Binding-site contacts:
Ligand atom O2B contacts residue ARG555 of chain 1.A at 4.1 Å.
Ligand atom O3' contacts residue ASN691 of chain 1.A at 3.0 Å (h-bond).
Ligand atom C5' contacts residue ASP760 of chain 1.A at 2.9 Å.
Ligand atom C4' contacts residue ASN691 of chain 1.A at 4.2 Å.
Ligand atom C6 contacts residue LYS545 of chain 1.A at 4.2 Å.
Ligand atom OP2 contacts residue ASP623 of chain 1.A at 3.6 Å (salt-bridge).
Ligand atom O2' contacts residue ASN691 of chain 1.A at 4.4 Å.
Ligand atom O2' contacts residue ASP623 of chain 1.A at 4.4 Å.
Ligand atom O3B contacts residue ARG555 of chain 1.A at 4.4 Å.
Ligand atom O3' contacts residue THR680 of chain 1.A at 4.1 Å.
Ligand atom OP1 contacts residue ASP623 of chain 1.A at 3.4 Å (salt-bridge).
Ligand atom O2' contacts residue THR687 of chain 1.A at 4.2 Å.
Ligand atom C2 contacts residue SER682 of chain 1.A at 3.9 Å.
Ligand atom P contacts residue ASP623 of chain 1.A at 4.1 Å.
Ligand atom OP2 contacts residue ASP760 of chain 1.A at 4.2 Å.
Ligand atom C3' contacts residue ASP623 of chain 1.A at 4.4 Å.
Ligand atom O2' contacts residue THR680 of chain 1.A at 4.1 Å.
Ligand atom O3' contacts residue ASP623 of chain 1.A at 4.2 Å.
Ligand atom OP2 contacts residue CYS622 of chain 1.A at 3.3 Å.
Ligand atom O4' contacts residue ASP760 of chain 1.A at 4.1 Å.
Ligand atom N2 contacts residue SER682 of chain 1.A at 3.0 Å (h-bond).
Ligand atom O4' contacts residue SER759 of chain 1.A at 4.4 Å.
Ligand atom C4' contacts residue ASP760 of chain 1.A at 3.7 Å.
Ligand atom O2' contacts residue SER682 of chain 1.A at 4.1 Å.
Ligand atom O6 contacts residue LYS545 of chain 1.A at 3.0 Å (salt-bridge).
Ligand atom C3' contacts residue ASN691 of chain 1.A at 4.2 Å.
Ligand atom N3 contacts residue SER682 of chain 1.A at 4.2 Å.
Ligand atom O5' contacts residue ASP760 of chain 1.A at 4.1 Å.

Sequence of chain 1.A:
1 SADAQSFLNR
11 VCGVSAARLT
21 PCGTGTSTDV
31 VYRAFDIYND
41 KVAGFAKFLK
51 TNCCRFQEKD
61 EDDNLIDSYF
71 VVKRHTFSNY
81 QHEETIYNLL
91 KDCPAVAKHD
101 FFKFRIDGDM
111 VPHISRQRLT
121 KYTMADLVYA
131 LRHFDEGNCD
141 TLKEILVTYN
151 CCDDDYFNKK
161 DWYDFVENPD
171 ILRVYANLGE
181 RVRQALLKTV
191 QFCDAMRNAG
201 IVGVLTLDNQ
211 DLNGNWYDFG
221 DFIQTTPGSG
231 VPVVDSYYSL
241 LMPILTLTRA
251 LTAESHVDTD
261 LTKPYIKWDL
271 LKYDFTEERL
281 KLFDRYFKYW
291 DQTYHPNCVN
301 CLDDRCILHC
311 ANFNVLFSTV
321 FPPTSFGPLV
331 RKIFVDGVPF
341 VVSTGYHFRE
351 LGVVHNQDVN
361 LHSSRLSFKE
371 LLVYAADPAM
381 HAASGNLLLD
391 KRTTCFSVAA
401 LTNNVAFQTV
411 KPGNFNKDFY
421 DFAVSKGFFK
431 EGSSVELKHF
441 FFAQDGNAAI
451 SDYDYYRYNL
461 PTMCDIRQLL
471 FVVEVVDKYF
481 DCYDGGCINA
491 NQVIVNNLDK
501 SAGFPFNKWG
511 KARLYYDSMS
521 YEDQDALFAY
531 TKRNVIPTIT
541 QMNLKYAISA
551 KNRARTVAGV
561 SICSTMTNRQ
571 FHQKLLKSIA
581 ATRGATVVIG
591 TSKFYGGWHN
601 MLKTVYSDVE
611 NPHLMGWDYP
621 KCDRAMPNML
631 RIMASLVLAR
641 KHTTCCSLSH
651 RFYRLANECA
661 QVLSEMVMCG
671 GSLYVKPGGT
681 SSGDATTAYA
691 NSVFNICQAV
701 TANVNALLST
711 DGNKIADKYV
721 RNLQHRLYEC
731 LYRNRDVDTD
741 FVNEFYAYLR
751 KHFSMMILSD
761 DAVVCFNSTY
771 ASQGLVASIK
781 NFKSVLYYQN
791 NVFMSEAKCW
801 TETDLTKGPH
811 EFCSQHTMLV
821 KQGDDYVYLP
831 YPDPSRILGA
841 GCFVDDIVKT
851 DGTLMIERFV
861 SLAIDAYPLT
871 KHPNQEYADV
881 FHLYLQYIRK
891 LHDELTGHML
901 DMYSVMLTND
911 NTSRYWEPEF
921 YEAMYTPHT

The protein below binds the small molecule below.
Small molecule (SMILES): Nc1nc2c(ncn2[C@@H]2O[C@H](COP(=O)(O)OP(O)(O)=S)[C@@H](O)[C@H]2O)c(=O)[nH]1